Binding-site contacts:
Ligand atom O7 contacts residue THR205 of chain 1.A at 4.0 Å.
Ligand atom C2 contacts residue ASN203 of chain 1.A at 2.5 Å.
Ligand atom C4 contacts residue ASN203 of chain 1.A at 4.2 Å.
Ligand atom C8 contacts residue ASN203 of chain 1.A at 4.2 Å.
Ligand atom C7 contacts residue ASN203 of chain 1.A at 3.7 Å.
Ligand atom C6 contacts residue LYS202 of chain 1.A at 4.2 Å.
Ligand atom C1 contacts residue ASN203 of chain 1.A at 1.4 Å.
Ligand atom C8 contacts residue THR205 of chain 1.A at 3.9 Å.
Ligand atom C5 contacts residue ASN203 of chain 1.A at 3.7 Å.
Ligand atom O5 contacts residue ASN203 of chain 1.A at 2.4 Å (h-bond).
Ligand atom C7 contacts residue THR205 of chain 1.A at 4.1 Å.
Ligand atom C3 contacts residue ASN203 of chain 1.A at 3.8 Å.
Ligand atom O7 contacts residue ASN203 of chain 1.A at 4.4 Å.
Ligand atom N2 contacts residue ASN203 of chain 1.A at 2.9 Å (h-bond).

A protein and the small-molecule ligand that binds it are described below.
Small molecule (SMILES): CC(=O)N[C@@H]1[C@@H](O)[C@H](O)[C@@H](CO)O[C@H]1O

Sequence of chain 1.A:
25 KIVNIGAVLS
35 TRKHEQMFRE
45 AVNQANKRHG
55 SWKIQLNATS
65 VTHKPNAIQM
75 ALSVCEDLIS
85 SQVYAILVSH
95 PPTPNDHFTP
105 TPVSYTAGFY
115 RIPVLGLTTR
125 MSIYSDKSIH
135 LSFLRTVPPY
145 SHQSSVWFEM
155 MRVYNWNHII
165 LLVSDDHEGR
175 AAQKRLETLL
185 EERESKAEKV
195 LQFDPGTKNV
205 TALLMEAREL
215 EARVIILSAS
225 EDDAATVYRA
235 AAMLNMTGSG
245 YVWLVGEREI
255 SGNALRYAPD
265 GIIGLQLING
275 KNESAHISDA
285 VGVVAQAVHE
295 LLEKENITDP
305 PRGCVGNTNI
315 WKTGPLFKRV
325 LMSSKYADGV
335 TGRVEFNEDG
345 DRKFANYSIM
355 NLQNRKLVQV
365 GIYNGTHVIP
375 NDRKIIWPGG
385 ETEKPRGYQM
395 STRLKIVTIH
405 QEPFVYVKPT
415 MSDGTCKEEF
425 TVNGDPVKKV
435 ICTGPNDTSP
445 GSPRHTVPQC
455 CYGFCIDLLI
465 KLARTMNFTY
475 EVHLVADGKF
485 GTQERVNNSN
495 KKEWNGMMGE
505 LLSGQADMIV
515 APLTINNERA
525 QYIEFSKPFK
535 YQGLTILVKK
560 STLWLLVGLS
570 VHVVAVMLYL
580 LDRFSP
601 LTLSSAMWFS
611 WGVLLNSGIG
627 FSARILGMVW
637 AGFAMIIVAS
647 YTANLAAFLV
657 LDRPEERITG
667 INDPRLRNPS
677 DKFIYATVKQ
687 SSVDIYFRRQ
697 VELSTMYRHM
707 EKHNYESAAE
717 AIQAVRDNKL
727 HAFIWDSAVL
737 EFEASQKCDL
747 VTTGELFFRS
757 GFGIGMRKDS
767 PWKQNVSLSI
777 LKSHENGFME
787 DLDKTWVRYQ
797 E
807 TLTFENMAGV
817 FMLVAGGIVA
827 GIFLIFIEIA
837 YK